Binding-site contacts:
Ligand atom CB contacts residue SER53 of chain 2.F at 3.4 Å.
Ligand atom CA contacts residue THR30 of chain 2.F at 3.3 Å.
Ligand atom O contacts residue GLY27 of chain 2.F at 3.0 Å (h-bond).
Ligand atom CZ2 contacts residue THR52 of chain 1.A at 3.9 Å.
Ligand atom CD1 contacts residue THR49 of chain 1.A at 3.6 Å.
Ligand atom C contacts residue THR49 of chain 1.A at 3.6 Å.
Ligand atom N contacts residue GLY27 of chain 2.F at 3.0 Å (h-bond).
Ligand atom CB contacts residue THR30 of chain 2.F at 3.4 Å.
Ligand atom NE1 contacts residue THR49 of chain 1.A at 3.9 Å.
Ligand atom CA contacts residue GLY27 of chain 2.F at 3.6 Å.
Ligand atom CZ3 contacts residue HIS34 of chain 1.A at 4.0 Å.
Ligand atom CZ2 contacts residue ALA46 of chain 1.A at 3.7 Å (hydrophobic).
Ligand atom CA contacts residue SER53 of chain 2.F at 3.9 Å.
Ligand atom CE2 contacts residue GLN47 of chain 1.A at 3.9 Å.
Ligand atom CG contacts residue SER53 of chain 2.F at 3.7 Å.
Ligand atom CH2 contacts residue GLY23 of chain 1.A at 3.5 Å.
Ligand atom O contacts residue THR25 of chain 2.F at 4.0 Å.
Ligand atom N contacts residue THR30 of chain 2.F at 3.0 Å (h-bond).
Ligand atom C contacts residue SER53 of chain 2.F at 3.5 Å.
Ligand atom N contacts residue THR25 of chain 2.F at 2.8 Å (h-bond).
Ligand atom NE1 contacts residue ALA46 of chain 1.A at 4.0 Å.
Ligand atom CA contacts residue THR25 of chain 2.F at 3.6 Å.
Ligand atom CE2 contacts residue ALA46 of chain 1.A at 4.0 Å (hydrophobic).
Ligand atom O contacts residue SER53 of chain 2.F at 3.1 Å (h-bond).
Ligand atom CB contacts residue THR25 of chain 2.F at 3.5 Å.
Ligand atom O contacts residue ARG26 of chain 2.F at 3.2 Å.
Ligand atom CE2 contacts residue THR52 of chain 1.A at 4.0 Å.
Ligand atom O contacts residue THR49 of chain 1.A at 3.7 Å.
Ligand atom CD1 contacts residue SER53 of chain 2.F at 3.2 Å.
Ligand atom CZ3 contacts residue GLY23 of chain 1.A at 3.6 Å.
Ligand atom OXT contacts residue THR52 of chain 1.A at 3.1 Å (h-bond).
Ligand atom CD1 contacts residue GLN47 of chain 1.A at 3.7 Å.
Ligand atom CE3 contacts residue HIS34 of chain 1.A at 4.0 Å.
Ligand atom N contacts residue ASP29 of chain 2.F at 2.7 Å (salt-bridge).
Ligand atom C contacts residue GLY27 of chain 2.F at 3.4 Å.
Ligand atom CD2 contacts residue THR52 of chain 1.A at 4.0 Å.
Ligand atom OXT contacts residue THR49 of chain 1.A at 2.6 Å (h-bond).
Ligand atom NE1 contacts residue GLN47 of chain 1.A at 2.9 Å (h-bond).
Ligand atom N contacts residue ARG26 of chain 2.F at 3.9 Å.
Ligand atom CZ2 contacts residue ILE55 of chain 1.A at 3.9 Å (hydrophobic).

Sequence of chain 2.F:
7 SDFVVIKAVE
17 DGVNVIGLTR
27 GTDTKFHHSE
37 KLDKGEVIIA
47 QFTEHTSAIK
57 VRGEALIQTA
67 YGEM

A small-molecule ligand and the protein it binds are described below.
Small molecule (SMILES): N[C@@H](Cc1c[nH]c2ccccc12)C(=O)O

Sequence of chain 1.A:
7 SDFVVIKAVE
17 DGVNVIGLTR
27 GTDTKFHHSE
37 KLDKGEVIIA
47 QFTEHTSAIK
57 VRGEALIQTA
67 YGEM